This small molecule binds to this protein.
Small molecule (SMILES): CC(C)CCC[C@@H](C)[C@H]1CC[C@H]2[C@@H]3CC=C4C[C@@H](OC(=O)CCC(=O)O)CC[C@]4(C)[C@H]3CC[C@]12C

Sequence of chain 1.A:
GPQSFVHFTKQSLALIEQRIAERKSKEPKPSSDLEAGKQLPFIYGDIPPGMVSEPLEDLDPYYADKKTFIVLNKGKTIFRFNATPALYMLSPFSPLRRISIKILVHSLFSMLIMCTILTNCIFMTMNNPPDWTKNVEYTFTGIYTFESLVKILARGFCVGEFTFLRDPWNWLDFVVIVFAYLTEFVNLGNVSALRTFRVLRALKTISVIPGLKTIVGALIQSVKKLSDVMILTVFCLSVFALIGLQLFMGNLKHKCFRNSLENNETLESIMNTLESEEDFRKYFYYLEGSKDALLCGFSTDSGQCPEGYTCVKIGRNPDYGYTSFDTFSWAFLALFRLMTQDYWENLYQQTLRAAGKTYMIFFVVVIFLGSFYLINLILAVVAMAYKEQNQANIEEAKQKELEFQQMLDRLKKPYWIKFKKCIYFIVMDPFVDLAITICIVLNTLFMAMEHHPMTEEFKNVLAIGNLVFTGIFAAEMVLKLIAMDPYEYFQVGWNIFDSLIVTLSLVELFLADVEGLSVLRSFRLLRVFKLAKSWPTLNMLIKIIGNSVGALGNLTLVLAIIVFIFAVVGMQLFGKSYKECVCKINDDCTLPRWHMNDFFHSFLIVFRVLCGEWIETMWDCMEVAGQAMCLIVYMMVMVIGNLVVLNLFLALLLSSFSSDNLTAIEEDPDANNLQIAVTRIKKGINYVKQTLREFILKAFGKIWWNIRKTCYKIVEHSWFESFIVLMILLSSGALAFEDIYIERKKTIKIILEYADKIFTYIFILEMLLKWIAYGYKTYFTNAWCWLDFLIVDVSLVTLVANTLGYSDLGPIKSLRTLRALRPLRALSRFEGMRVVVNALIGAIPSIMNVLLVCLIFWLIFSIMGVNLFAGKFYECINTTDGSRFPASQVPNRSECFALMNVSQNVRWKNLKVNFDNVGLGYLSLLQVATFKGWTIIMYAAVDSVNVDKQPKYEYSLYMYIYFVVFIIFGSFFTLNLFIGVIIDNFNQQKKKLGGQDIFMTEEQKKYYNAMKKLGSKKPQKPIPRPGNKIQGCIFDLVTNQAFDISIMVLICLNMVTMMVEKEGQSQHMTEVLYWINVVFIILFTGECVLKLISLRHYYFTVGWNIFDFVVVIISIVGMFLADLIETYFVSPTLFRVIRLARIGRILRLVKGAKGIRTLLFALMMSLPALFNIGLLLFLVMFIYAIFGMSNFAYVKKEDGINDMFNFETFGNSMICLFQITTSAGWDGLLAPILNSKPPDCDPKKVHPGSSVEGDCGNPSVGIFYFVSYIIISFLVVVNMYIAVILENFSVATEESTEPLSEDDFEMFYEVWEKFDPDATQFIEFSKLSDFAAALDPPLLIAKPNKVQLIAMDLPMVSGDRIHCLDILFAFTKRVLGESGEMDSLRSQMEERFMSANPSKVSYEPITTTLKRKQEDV

Binding-site contacts:
Ligand atom CBB contacts residue TRP1303 of chain 1.A at 4.3 Å (hydrophobic).
Ligand atom OAW contacts residue THR1298 of chain 1.A at 4.3 Å.
Ligand atom CAD contacts residue ASN1299 of chain 1.A at 3.6 Å.
Ligand atom CBI contacts residue TRP1303 of chain 1.A at 4.5 Å (hydrophobic).
Ligand atom CBD contacts residue TRP1303 of chain 1.A at 4.4 Å (hydrophobic).
Ligand atom CAQ contacts residue TRP1303 of chain 1.A at 4.1 Å (hydrophobic).
Ligand atom CAV contacts residue PHE1297 of chain 1.A at 4.1 Å (hydrophobic).
Ligand atom CAE contacts residue TRP1303 of chain 1.A at 3.0 Å (hydrophobic).
Ligand atom CBA contacts residue LEU1307 of chain 1.A at 4.3 Å (hydrophobic).
Ligand atom CAC contacts residue LEU1307 of chain 1.A at 4.1 Å (hydrophobic).
Ligand atom CAJ contacts residue LEU1307 of chain 1.A at 3.7 Å (hydrophobic).
Ligand atom CAD contacts residue TRP1303 of chain 1.A at 3.6 Å (hydrophobic).
Ligand atom CAA contacts residue LEU1307 of chain 1.A at 3.6 Å (hydrophobic).
Ligand atom CAM contacts residue THR1298 of chain 1.A at 4.4 Å.